A protein and the small-molecule ligand that binds it are described below.
Small molecule (SMILES): Nc1nc(=O)c2ncn([C@@H]3O[C@H](CO[P](=O)(O)O[C@H]4[C@@H](O)[C@H](n5cnc6c(N)ncnc65)O[C@@H]4CO[P](=O)(O)O[C@@H]4[C@@H](O)[C@H](n5cnc6c(N)ncnc65)O[C@@H]4COP(=O)=O)[C@@H](O)[C@H]3O)c2[nH]1

Sequence of chain 57.E:
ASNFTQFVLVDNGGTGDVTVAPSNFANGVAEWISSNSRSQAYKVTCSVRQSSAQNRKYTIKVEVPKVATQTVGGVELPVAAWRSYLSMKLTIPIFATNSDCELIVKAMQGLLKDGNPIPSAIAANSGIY

Sequence of chain 8.E:
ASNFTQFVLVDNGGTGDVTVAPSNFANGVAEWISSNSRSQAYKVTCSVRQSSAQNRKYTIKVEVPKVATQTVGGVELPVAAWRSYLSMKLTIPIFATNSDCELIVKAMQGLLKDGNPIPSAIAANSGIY

Binding-site contacts:
Ligand atom N6 contacts residue TYR85 of chain 8.E at 3.4 Å.
Ligand atom C4 contacts residue TYR85 of chain 8.E at 3.8 Å (hydrophobic).
Ligand atom P contacts residue TYR85 of chain 8.E at 3.7 Å.
Ligand atom C2 contacts residue SER47 of chain 8.E at 3.4 Å.
Ligand atom C5 contacts residue THR45 of chain 8.E at 3.1 Å.
Ligand atom N9 contacts residue TYR85 of chain 8.E at 4.0 Å.
Ligand atom N1 contacts residue TYR85 of chain 8.E at 3.5 Å.
Ligand atom C6 contacts residue SER47 of chain 8.E at 3.9 Å.
Ligand atom C6 contacts residue LYS61 of chain 8.E at 3.8 Å.
Ligand atom C6 contacts residue THR45 of chain 8.E at 3.1 Å.
Ligand atom C6 contacts residue VAL29 of chain 8.E at 4.1 Å (hydrophobic).
Ligand atom N1 contacts residue SER47 of chain 8.E at 2.9 Å (h-bond).
Ligand atom C5' contacts residue TYR85 of chain 8.E at 4.0 Å (hydrophobic).
Ligand atom OP2 contacts residue LYS43 of chain 8.E at 2.7 Å (salt-bridge).
Ligand atom C5 contacts residue LYS61 of chain 8.E at 3.7 Å.
Ligand atom N6 contacts residue LYS61 of chain 8.E at 4.1 Å.
Ligand atom N6 contacts residue THR91 of chain 57.E at 3.5 Å (h-bond).
Ligand atom C4 contacts residue LYS61 of chain 8.E at 3.7 Å.
Ligand atom C2 contacts residue THR59 of chain 8.E at 4.1 Å.
Ligand atom N7 contacts residue THR45 of chain 8.E at 2.5 Å (h-bond).
Ligand atom C5 contacts residue TYR85 of chain 8.E at 3.5 Å (hydrophobic).
Ligand atom P contacts residue LYS43 of chain 8.E at 3.2 Å.
Ligand atom C8 contacts residue TYR85 of chain 8.E at 3.8 Å (hydrophobic).
Ligand atom C5 contacts residue VAL29 of chain 8.E at 4.0 Å (hydrophobic).
Ligand atom N6 contacts residue SER47 of chain 8.E at 4.1 Å.
Ligand atom OP2 contacts residue GLU63 of chain 8.E at 3.6 Å (salt-bridge).
Ligand atom C8 contacts residue THR45 of chain 8.E at 3.8 Å.
Ligand atom N9 contacts residue LYS61 of chain 8.E at 3.7 Å.
Ligand atom O6 contacts residue LYS61 of chain 8.E at 3.0 Å (salt-bridge).
Ligand atom N7 contacts residue TYR85 of chain 8.E at 3.7 Å.
Ligand atom OP1 contacts residue TYR85 of chain 8.E at 3.5 Å (h-bond).
Ligand atom C6 contacts residue TYR85 of chain 8.E at 3.4 Å (hydrophobic).
Ligand atom C6 contacts residue THR59 of chain 8.E at 3.6 Å.
Ligand atom C8 contacts residue LYS61 of chain 8.E at 3.7 Å.
Ligand atom OP1 contacts residue LYS43 of chain 8.E at 2.9 Å (salt-bridge).
Ligand atom N6 contacts residue THR59 of chain 8.E at 2.8 Å (h-bond).
Ligand atom N6 contacts residue CYS46 of chain 8.E at 3.4 Å (h-bond).
Ligand atom N1 contacts residue THR59 of chain 8.E at 3.5 Å.
Ligand atom N7 contacts residue LYS61 of chain 8.E at 3.7 Å.
Ligand atom N6 contacts residue THR45 of chain 8.E at 2.5 Å (h-bond).